Binding-site contacts:
Ligand atom O5P contacts residue ARG40 of chain 1.C at 3.4 Å (salt-bridge).
Ligand atom O4P contacts residue GLN194 of chain 1.A at 3.4 Å (h-bond).
Ligand atom P2 contacts residue ARG40 of chain 1.C at 3.5 Å.
Ligand atom O5P contacts residue HIS39 of chain 1.C at 3.0 Å (h-bond).
Ligand atom O contacts residue ARG337 of chain 1.A at 3.5 Å (salt-bridge).
Ligand atom C2A contacts residue SER173 of chain 1.A at 3.7 Å.
Ligand atom O1P contacts residue ASN236 of chain 1.C at 3.3 Å (h-bond).
Ligand atom O3P contacts residue ASN236 of chain 1.C at 3.2 Å.
Ligand atom P2 contacts residue HIS39 of chain 1.C at 3.4 Å.
Ligand atom O1P contacts residue CYS75 of chain 1.A at 2.5 Å (h-bond).
Ligand atom O2P contacts residue GLY73 of chain 1.A at 3.2 Å.
Ligand atom C4 contacts residue TRP102 of chain 1.A at 3.7 Å (hydrophobic).
Ligand atom O3 contacts residue LYS195 of chain 1.A at 3.3 Å.
Ligand atom OXT contacts residue TRP102 of chain 1.A at 3.4 Å (h-bond).
Ligand atom CB contacts residue TRP102 of chain 1.A at 3.2 Å (hydrophobic).
Ligand atom O contacts residue HIS330 of chain 1.A at 3.7 Å.
Ligand atom N contacts residue TRP102 of chain 1.A at 3.1 Å.
Ligand atom C4A contacts residue LYS195 of chain 1.A at 3.3 Å.
Ligand atom OXT contacts residue THR151 of chain 1.A at 3.2 Å.
Ligand atom P contacts residue GLY74 of chain 1.A at 3.4 Å.
Ligand atom O7P contacts residue HIS39 of chain 1.C at 3.0 Å (h-bond).
Ligand atom C4 contacts residue LYS195 of chain 1.A at 3.7 Å.
Ligand atom O3P contacts residue THR237 of chain 1.C at 2.5 Å (h-bond).
Ligand atom O6P contacts residue HIS330 of chain 1.A at 3.1 Å (h-bond).
Ligand atom C2 contacts residue SER173 of chain 1.A at 3.6 Å.
Ligand atom OXT contacts residue ARG337 of chain 1.A at 3.4 Å (salt-bridge).
Ligand atom O2P contacts residue GLY74 of chain 1.A at 3.0 Å (h-bond).
Ligand atom C3 contacts residue TRP102 of chain 1.A at 3.6 Å (hydrophobic).
Ligand atom O1P contacts residue GLY74 of chain 1.A at 3.0 Å (h-bond).
Ligand atom O3 contacts residue THR151 of chain 1.A at 2.7 Å (h-bond).
Ligand atom C4A contacts residue TRP102 of chain 1.A at 3.5 Å (hydrophobic).
Ligand atom O6P contacts residue ARG331 of chain 1.A at 3.3 Å (salt-bridge).
Ligand atom N1 contacts residue SER173 of chain 1.A at 3.4 Å (h-bond).
Ligand atom C2A contacts residue THR151 of chain 1.A at 3.2 Å.
Ligand atom O2P contacts residue GLN194 of chain 1.A at 2.9 Å (h-bond).
Ligand atom O7P contacts residue ARG331 of chain 1.A at 3.4 Å (salt-bridge).
Ligand atom O3 contacts residue TRP102 of chain 1.A at 3.5 Å (h-bond).
Ligand atom O7P contacts residue ARG40 of chain 1.C at 2.4 Å (salt-bridge).
Ligand atom CA contacts residue TRP102 of chain 1.A at 3.6 Å (hydrophobic).
Ligand atom N1 contacts residue ASP171 of chain 1.A at 3.2 Å (salt-bridge).

This protein binds this small molecule.
Small molecule (SMILES): Cc1ncc(COP(=O)(O)O)c(/C=N/[C@@H](COP(=O)(O)O)C(=O)O)c1O

Sequence of chain 1.C:
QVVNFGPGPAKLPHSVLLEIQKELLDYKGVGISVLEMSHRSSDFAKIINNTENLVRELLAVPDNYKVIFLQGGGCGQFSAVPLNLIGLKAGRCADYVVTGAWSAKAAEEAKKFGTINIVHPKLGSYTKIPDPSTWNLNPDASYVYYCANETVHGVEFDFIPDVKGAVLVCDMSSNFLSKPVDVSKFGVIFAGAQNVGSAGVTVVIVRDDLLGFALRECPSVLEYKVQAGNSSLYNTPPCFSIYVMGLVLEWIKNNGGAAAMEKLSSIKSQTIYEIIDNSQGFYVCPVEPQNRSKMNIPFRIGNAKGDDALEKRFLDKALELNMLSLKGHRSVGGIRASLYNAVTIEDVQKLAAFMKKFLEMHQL

Sequence of chain 1.A:
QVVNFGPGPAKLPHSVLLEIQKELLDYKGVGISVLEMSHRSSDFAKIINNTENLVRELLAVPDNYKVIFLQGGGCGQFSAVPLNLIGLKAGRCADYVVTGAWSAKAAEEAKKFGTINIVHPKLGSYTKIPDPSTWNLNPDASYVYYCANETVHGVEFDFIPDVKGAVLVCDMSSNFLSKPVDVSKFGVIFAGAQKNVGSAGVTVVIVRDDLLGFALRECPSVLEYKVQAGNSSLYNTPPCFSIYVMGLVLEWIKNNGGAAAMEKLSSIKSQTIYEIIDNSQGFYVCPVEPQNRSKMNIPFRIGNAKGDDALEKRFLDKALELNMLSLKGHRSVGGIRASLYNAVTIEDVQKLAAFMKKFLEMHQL